The protein below binds the small molecule below.
Small molecule (SMILES): CC(=O)N[C@@H]1[C@@H](O)[C@H](O)[C@@H](CO)O[C@H]1O

Sequence of chain 41.C:
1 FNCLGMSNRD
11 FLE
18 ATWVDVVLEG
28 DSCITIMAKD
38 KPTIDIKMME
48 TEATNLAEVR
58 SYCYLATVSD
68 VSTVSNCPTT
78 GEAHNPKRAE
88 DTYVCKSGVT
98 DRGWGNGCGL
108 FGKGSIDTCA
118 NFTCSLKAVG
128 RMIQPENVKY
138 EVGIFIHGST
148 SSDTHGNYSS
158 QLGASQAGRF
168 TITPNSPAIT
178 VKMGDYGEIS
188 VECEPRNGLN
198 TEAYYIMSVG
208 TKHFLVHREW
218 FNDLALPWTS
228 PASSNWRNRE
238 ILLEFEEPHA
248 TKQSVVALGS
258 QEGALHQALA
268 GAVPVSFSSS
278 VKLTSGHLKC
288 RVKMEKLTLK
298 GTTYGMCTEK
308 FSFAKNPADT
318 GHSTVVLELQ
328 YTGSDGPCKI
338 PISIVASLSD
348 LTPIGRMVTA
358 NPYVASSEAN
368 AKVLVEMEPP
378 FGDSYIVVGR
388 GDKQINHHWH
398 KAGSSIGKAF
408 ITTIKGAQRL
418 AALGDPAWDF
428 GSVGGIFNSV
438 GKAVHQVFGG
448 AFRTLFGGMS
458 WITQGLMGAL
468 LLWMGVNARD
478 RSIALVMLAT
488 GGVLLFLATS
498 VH

Binding-site contacts:
Ligand atom C8 contacts residue TYR90 of chain 41.C at 3.9 Å (hydrophobic).
Ligand atom C5 contacts residue ASN118 of chain 41.C at 3.7 Å.
Ligand atom N2 contacts residue TYR90 of chain 41.C at 4.5 Å.
Ligand atom C1 contacts residue THR89 of chain 41.C at 3.9 Å.
Ligand atom O6 contacts residue THR120 of chain 41.C at 3.1 Å (h-bond).
Ligand atom O6 contacts residue ASN118 of chain 41.C at 4.1 Å.
Ligand atom C6 contacts residue PHE119 of chain 41.C at 4.1 Å (hydrophobic).
Ligand atom C1 contacts residue SER66 of chain 41.C at 4.2 Å.
Ligand atom C6 contacts residue THR89 of chain 41.C at 4.2 Å.
Ligand atom C5 contacts residue THR89 of chain 41.C at 4.1 Å.
Ligand atom N2 contacts residue ASN118 of chain 41.C at 2.9 Å (h-bond).
Ligand atom O7 contacts residue TYR90 of chain 41.C at 3.7 Å.
Ligand atom O5 contacts residue THR120 of chain 41.C at 3.4 Å (h-bond).
Ligand atom C4 contacts residue ASN118 of chain 41.C at 4.2 Å.
Ligand atom C8 contacts residue ASN118 of chain 41.C at 3.9 Å.
Ligand atom C7 contacts residue TYR90 of chain 41.C at 3.8 Å (hydrophobic).
Ligand atom O5 contacts residue ASN118 of chain 41.C at 2.4 Å (h-bond).
Ligand atom O5 contacts residue PHE119 of chain 41.C at 4.2 Å.
Ligand atom O6 contacts residue THR89 of chain 41.C at 3.5 Å.
Ligand atom C2 contacts residue SER66 of chain 41.C at 4.4 Å.
Ligand atom C7 contacts residue ASN118 of chain 41.C at 3.6 Å.
Ligand atom C1 contacts residue ASN118 of chain 41.C at 1.4 Å.
Ligand atom C2 contacts residue ASN118 of chain 41.C at 2.4 Å.
Ligand atom O7 contacts residue ASN118 of chain 41.C at 4.5 Å.
Ligand atom O6 contacts residue PHE119 of chain 41.C at 2.8 Å (h-bond).
Ligand atom C5 contacts residue THR120 of chain 41.C at 4.0 Å.
Ligand atom C6 contacts residue THR120 of chain 41.C at 3.4 Å.
Ligand atom C3 contacts residue ASN118 of chain 41.C at 3.8 Å.
Ligand atom O5 contacts residue THR89 of chain 41.C at 3.8 Å.